Sequence of chain 6.A:
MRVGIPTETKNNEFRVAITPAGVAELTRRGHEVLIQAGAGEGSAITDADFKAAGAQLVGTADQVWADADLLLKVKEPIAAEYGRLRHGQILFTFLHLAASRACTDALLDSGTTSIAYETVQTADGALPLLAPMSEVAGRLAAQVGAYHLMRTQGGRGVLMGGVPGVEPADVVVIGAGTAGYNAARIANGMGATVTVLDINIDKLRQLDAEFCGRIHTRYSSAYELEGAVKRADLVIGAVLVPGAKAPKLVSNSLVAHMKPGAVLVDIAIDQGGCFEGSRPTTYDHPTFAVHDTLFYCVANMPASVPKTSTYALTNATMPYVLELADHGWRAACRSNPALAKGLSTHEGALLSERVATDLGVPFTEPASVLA

The protein below binds the small molecule below.
Small molecule (SMILES): CC(C)C(=O)Nc1ncnc2c1ncn2[C@@H]1O[C@H](CO)[C@@H](O)[C@H]1O

Binding-site contacts:
Ligand atom C04 contacts residue LEU197 of chain 6.A at 3.8 Å (hydrophobic).
Ligand atom O18 contacts residue LYS203 of chain 6.A at 3.7 Å.
Ligand atom O21 contacts residue ILE199 of chain 6.A at 3.9 Å.
Ligand atom N10 contacts residue ASP198 of chain 6.A at 4.0 Å.
Ligand atom N05 contacts residue ILE199 of chain 6.A at 3.9 Å.
Ligand atom N03 contacts residue SER220 of chain 6.A at 2.7 Å (h-bond).
Ligand atom C06 contacts residue VAL239 of chain 6.A at 3.5 Å (hydrophobic).
Ligand atom C13 contacts residue ASP198 of chain 6.A at 3.7 Å.
Ligand atom C24 contacts residue ALA222 of chain 6.A at 3.9 Å (hydrophobic).
Ligand atom C11 contacts residue ASP198 of chain 6.A at 3.4 Å.
Ligand atom C16 contacts residue VAL239 of chain 6.A at 3.8 Å (hydrophobic).
Ligand atom C04 contacts residue ASP198 of chain 6.A at 3.6 Å.
Ligand atom O19 contacts residue ASP198 of chain 6.A at 2.7 Å (salt-bridge).
Ligand atom O15 contacts residue GLY175 of chain 6.A at 3.5 Å.
Ligand atom C23 contacts residue LEU249 of chain 6.A at 2.8 Å (hydrophobic).
Ligand atom N08 contacts residue ILE199 of chain 6.A at 3.9 Å.
Ligand atom N01 contacts residue LEU249 of chain 6.A at 3.8 Å.
Ligand atom N08 contacts residue VAL239 of chain 6.A at 3.8 Å.
Ligand atom N05 contacts residue ASP198 of chain 6.A at 3.5 Å.
Ligand atom O18 contacts residue ASP198 of chain 6.A at 2.9 Å (salt-bridge).
Ligand atom C20 contacts residue SER220 of chain 6.A at 3.9 Å.
Ligand atom C04 contacts residue ILE174 of chain 6.A at 3.8 Å (hydrophobic).
Ligand atom N05 contacts residue VAL239 of chain 6.A at 3.7 Å.
Ligand atom O17 contacts residue GLY177 of chain 6.A at 3.9 Å.
Ligand atom O15 contacts residue VAL239 of chain 6.A at 3.3 Å.
Ligand atom N05 contacts residue LEU197 of chain 6.A at 3.9 Å.
Ligand atom C07 contacts residue VAL239 of chain 6.A at 3.9 Å (hydrophobic).
Ligand atom C16 contacts residue ALA238 of chain 6.A at 3.8 Å (hydrophobic).
Ligand atom O21 contacts residue SER220 of chain 6.A at 2.8 Å (h-bond).
Ligand atom C12 contacts residue ASP198 of chain 6.A at 3.6 Å.
Ligand atom C09 contacts residue ILE199 of chain 6.A at 4.0 Å (hydrophobic).
Ligand atom C09 contacts residue VAL239 of chain 6.A at 3.7 Å (hydrophobic).
Ligand atom N10 contacts residue VAL239 of chain 6.A at 3.8 Å.
Ligand atom O19 contacts residue ILE199 of chain 6.A at 3.8 Å.
Ligand atom C04 contacts residue SER220 of chain 6.A at 3.0 Å.
Ligand atom O15 contacts residue ASP198 of chain 6.A at 3.8 Å.
Ligand atom C16 contacts residue LEU240 of chain 6.A at 3.5 Å (hydrophobic).
Ligand atom C02 contacts residue SER220 of chain 6.A at 3.9 Å.
Ligand atom N05 contacts residue GLY175 of chain 6.A at 3.8 Å.
Ligand atom C14 contacts residue ASP198 of chain 6.A at 3.8 Å.